This small molecule binds to this protein.
Small molecule (SMILES): CSc1cccc(Nc2c3cccc-3[nH]c3ccccc23)c1

Binding-site contacts:
Ligand atom C18 contacts residue FMN1 of chain 1.M at 3.7 Å.
Ligand atom C14 contacts residue TYR129 of chain 2.H at 3.6 Å (hydrophobic).
Ligand atom C11 contacts residue FMN1 of chain 1.M at 3.7 Å.
Ligand atom C4 contacts residue ALA123 of chain 2.H at 3.2 Å (hydrophobic).
Ligand atom N1 contacts residue PHE127 of chain 2.H at 3.8 Å.
Ligand atom C13 contacts residue FMN1 of chain 1.M at 3.6 Å.
Ligand atom C16 contacts residue FMN1 of chain 1.M at 3.8 Å.
Ligand atom C5 contacts residue ALA123 of chain 2.H at 3.6 Å (hydrophobic).
Ligand atom C11 contacts residue TYR129 of chain 2.H at 3.8 Å (hydrophobic).
Ligand atom C10 contacts residue FMN1 of chain 1.M at 3.5 Å.
Ligand atom C6 contacts residue PHE127 of chain 2.H at 3.8 Å (hydrophobic).
Ligand atom C1 contacts residue ASN106 of chain 1.C at 3.6 Å.
Ligand atom N2 contacts residue FMN1 of chain 1.M at 3.7 Å.
Ligand atom C15 contacts residue TYR129 of chain 2.H at 3.2 Å (hydrophobic).
Ligand atom C3 contacts residue ARG69 of chain 2.H at 3.8 Å.
Ligand atom C2 contacts residue PHE65 of chain 2.H at 3.6 Å (hydrophobic).
Ligand atom C9 contacts residue FMN1 of chain 1.M at 3.6 Å.
Ligand atom C19 contacts residue PHE65 of chain 2.H at 3.9 Å (hydrophobic).
Ligand atom C14 contacts residue FMN1 of chain 1.M at 3.5 Å.
Ligand atom C10 contacts residue TYR129 of chain 2.H at 3.4 Å (hydrophobic).
Ligand atom C7 contacts residue TYR129 of chain 2.H at 3.7 Å (hydrophobic).
Ligand atom C7 contacts residue FMN1 of chain 1.M at 3.4 Å.
Ligand atom C3 contacts residue PHE65 of chain 2.H at 3.9 Å (hydrophobic).
Ligand atom C14 contacts residue PHE65 of chain 2.H at 3.8 Å (hydrophobic).
Ligand atom N2 contacts residue TYR129 of chain 2.H at 3.8 Å.
Ligand atom C5 contacts residue TYR129 of chain 2.H at 3.2 Å (hydrophobic).
Ligand atom C9 contacts residue ASP186 of chain 1.C at 3.8 Å.
Ligand atom C5 contacts residue PHE127 of chain 2.H at 3.7 Å (hydrophobic).
Ligand atom C8 contacts residue FMN1 of chain 1.M at 3.5 Å.
Ligand atom C10 contacts residue ASP186 of chain 1.C at 3.4 Å.
Ligand atom C1 contacts residue ASP118 of chain 2.H at 3.2 Å.
Ligand atom C11 contacts residue ASP186 of chain 1.C at 3.2 Å.
Ligand atom C3 contacts residue ALA123 of chain 2.H at 3.6 Å (hydrophobic).
Ligand atom N2 contacts residue ASP186 of chain 1.C at 2.8 Å (salt-bridge).
Ligand atom C15 contacts residue FMN1 of chain 1.M at 3.5 Å.
Ligand atom C1 contacts residue ALA121 of chain 2.H at 3.1 Å (hydrophobic).
Ligand atom C17 contacts residue FMN1 of chain 1.M at 3.4 Å.
Ligand atom C13 contacts residue PHE65 of chain 2.H at 3.5 Å (hydrophobic).
Ligand atom C18 contacts residue PHE127 of chain 2.H at 3.5 Å (hydrophobic).
Ligand atom N1 contacts residue FMN1 of chain 1.M at 3.5 Å.

Sequence of chain 1.C:
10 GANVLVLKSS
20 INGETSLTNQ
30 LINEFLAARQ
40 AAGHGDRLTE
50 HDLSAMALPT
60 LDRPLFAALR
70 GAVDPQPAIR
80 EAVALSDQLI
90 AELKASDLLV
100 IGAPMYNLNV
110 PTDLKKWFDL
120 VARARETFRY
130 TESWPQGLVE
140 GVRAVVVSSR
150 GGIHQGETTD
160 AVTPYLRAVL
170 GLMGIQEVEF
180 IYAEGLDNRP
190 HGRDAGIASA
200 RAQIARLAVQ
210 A

Sequence of chain 2.H:
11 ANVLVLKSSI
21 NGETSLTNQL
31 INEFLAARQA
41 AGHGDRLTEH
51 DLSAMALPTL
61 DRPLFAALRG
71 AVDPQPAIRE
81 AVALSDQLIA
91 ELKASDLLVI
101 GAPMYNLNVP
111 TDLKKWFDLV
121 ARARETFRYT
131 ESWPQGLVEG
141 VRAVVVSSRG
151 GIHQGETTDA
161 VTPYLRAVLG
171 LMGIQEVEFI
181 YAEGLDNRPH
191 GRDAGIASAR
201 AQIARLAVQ